Binding-site contacts:
Ligand atom C2 contacts residue SER225 of chain 1.A at 3.3 Å.
Ligand atom O3 contacts residue PHE316 of chain 1.A at 4.3 Å.
Ligand atom O1 contacts residue HIS478 of chain 1.A at 3.1 Å (h-bond).
Ligand atom O2 contacts residue GLY144 of chain 1.A at 2.8 Å (h-bond).
Ligand atom O2 contacts residue GLY143 of chain 1.A at 3.0 Å (h-bond).
Ligand atom O1 contacts residue SER225 of chain 1.A at 2.6 Å (h-bond).
Ligand atom C3 contacts residue GLY144 of chain 1.A at 3.8 Å.
Ligand atom C3 contacts residue GLY143 of chain 1.A at 3.0 Å.
Ligand atom C1 contacts residue MET315 of chain 1.A at 4.5 Å (hydrophobic).
Ligand atom P1 contacts residue GLY143 of chain 1.A at 4.3 Å.
Ligand atom C1 contacts residue SER225 of chain 1.A at 2.9 Å.
Ligand atom O3 contacts residue HIS478 of chain 1.A at 4.4 Å.
Ligand atom C2 contacts residue THR479 of chain 1.A at 4.2 Å.
Ligand atom C1 contacts residue HIS478 of chain 1.A at 3.9 Å.
Ligand atom O2 contacts residue SER225 of chain 1.A at 2.6 Å (h-bond).
Ligand atom P1 contacts residue GLY144 of chain 1.A at 4.0 Å.
Ligand atom C2 contacts residue GLU224 of chain 1.A at 4.3 Å.
Ligand atom C3 contacts residue SER225 of chain 1.A at 4.3 Å.
Ligand atom C2 contacts residue TYR464 of chain 1.A at 3.9 Å (hydrophobic).
Ligand atom O3 contacts residue GLY144 of chain 1.A at 4.1 Å.
Ligand atom P1 contacts residue HIS478 of chain 1.A at 3.7 Å.
Ligand atom C4 contacts residue HIS478 of chain 1.A at 3.4 Å.
Ligand atom O3 contacts residue ALA226 of chain 1.A at 4.3 Å.
Ligand atom C3 contacts residue TYR464 of chain 1.A at 3.4 Å (hydrophobic).
Ligand atom O2 contacts residue GLY142 of chain 1.A at 4.0 Å.
Ligand atom C3 contacts residue GLY142 of chain 1.A at 4.0 Å.
Ligand atom P1 contacts residue ALA226 of chain 1.A at 3.5 Å.
Ligand atom O2 contacts residue ALA226 of chain 1.A at 3.0 Å (h-bond).
Ligand atom O3 contacts residue TRP258 of chain 1.A at 4.4 Å.
Ligand atom C2 contacts residue HIS478 of chain 1.A at 3.6 Å.
Ligand atom C2 contacts residue GLY143 of chain 1.A at 4.0 Å.
Ligand atom C4 contacts residue PHE428 of chain 1.A at 4.4 Å (hydrophobic).
Ligand atom C4 contacts residue SER225 of chain 1.A at 3.6 Å.
Ligand atom P1 contacts residue SER225 of chain 1.A at 1.6 Å.
Ligand atom C1 contacts residue TRP258 of chain 1.A at 4.2 Å (hydrophobic).
Ligand atom O3 contacts residue SER225 of chain 1.A at 2.7 Å (h-bond).

Sequence of chain 1.A:
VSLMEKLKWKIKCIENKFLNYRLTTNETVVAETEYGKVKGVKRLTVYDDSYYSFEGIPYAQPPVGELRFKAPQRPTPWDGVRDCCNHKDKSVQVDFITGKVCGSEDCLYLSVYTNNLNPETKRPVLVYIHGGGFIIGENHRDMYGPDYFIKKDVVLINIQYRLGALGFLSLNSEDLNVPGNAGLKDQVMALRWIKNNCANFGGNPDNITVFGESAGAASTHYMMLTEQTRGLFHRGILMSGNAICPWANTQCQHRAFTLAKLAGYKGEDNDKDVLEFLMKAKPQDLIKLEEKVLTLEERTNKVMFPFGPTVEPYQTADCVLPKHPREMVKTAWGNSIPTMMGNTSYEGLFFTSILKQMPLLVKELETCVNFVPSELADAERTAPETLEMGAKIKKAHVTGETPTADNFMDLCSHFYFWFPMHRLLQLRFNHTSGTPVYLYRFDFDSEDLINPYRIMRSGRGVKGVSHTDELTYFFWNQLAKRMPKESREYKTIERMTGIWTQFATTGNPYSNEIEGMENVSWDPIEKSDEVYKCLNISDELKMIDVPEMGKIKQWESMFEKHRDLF

This small molecule binds to this protein.
Small molecule (SMILES): CCOP(=O)(O)OCC